Sequence of chain 33.C:
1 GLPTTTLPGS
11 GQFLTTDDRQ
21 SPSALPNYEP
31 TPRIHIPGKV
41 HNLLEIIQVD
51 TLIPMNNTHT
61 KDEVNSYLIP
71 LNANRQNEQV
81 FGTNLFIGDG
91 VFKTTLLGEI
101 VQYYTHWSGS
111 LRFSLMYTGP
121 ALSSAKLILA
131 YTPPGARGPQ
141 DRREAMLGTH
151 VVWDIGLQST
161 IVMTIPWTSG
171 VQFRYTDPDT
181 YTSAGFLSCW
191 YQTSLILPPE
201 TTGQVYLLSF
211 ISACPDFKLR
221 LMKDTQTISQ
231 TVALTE

Binding-site contacts:
Ligand atom C5B contacts residue TYR152 of chain 32.A at 3.5 Å (hydrophobic).
Ligand atom F3 contacts residue PRO174 of chain 32.A at 2.9 Å.
Ligand atom F3 contacts residue SER175 of chain 32.A at 2.8 Å.
Ligand atom C6B contacts residue TYR152 of chain 32.A at 3.6 Å (hydrophobic).
Ligand atom C2A contacts residue PHE186 of chain 32.A at 3.5 Å (hydrophobic).
Ligand atom CM2 contacts residue MET224 of chain 32.A at 3.5 Å (hydrophobic).
Ligand atom CM6 contacts residue TYR152 of chain 32.A at 3.4 Å (hydrophobic).
Ligand atom F3 contacts residue MET151 of chain 32.A at 3.7 Å.
Ligand atom C1C contacts residue TYR197 of chain 32.A at 3.5 Å (hydrophobic).
Ligand atom CM2 contacts residue TYR128 of chain 32.A at 3.4 Å (hydrophobic).
Ligand atom N3A contacts residue TYR152 of chain 32.A at 3.8 Å.
Ligand atom N3A contacts residue PHE186 of chain 32.A at 3.4 Å.
Ligand atom C3A contacts residue PHE186 of chain 32.A at 3.7 Å (hydrophobic).
Ligand atom O1A contacts residue PRO174 of chain 32.A at 3.5 Å.
Ligand atom F1 contacts residue PHE186 of chain 32.A at 3.8 Å.
Ligand atom C2B contacts residue ILE104 of chain 32.A at 3.8 Å (hydrophobic).
Ligand atom N1A contacts residue PRO174 of chain 32.A at 3.5 Å.
Ligand atom F3 contacts residue VAL176 of chain 32.A at 3.6 Å.
Ligand atom C3B contacts residue MET224 of chain 32.A at 3.6 Å (hydrophobic).
Ligand atom N1A contacts residue ALA24 of chain 32.C at 3.2 Å.
Ligand atom C2C contacts residue ILE104 of chain 32.A at 3.8 Å (hydrophobic).
Ligand atom CM6 contacts residue VAL188 of chain 32.A at 3.8 Å (hydrophobic).
Ligand atom CM2 contacts residue ILE104 of chain 32.A at 3.6 Å (hydrophobic).
Ligand atom C1C contacts residue TYR128 of chain 32.A at 3.5 Å (hydrophobic).
Ligand atom F1 contacts residue ALA150 of chain 32.A at 3.8 Å.
Ligand atom O1 contacts residue MET221 of chain 32.A at 3.7 Å.
Ligand atom CM3 contacts residue ASN219 of chain 32.A at 3.8 Å.
Ligand atom C4 contacts residue TYR197 of chain 32.A at 3.4 Å (hydrophobic).
Ligand atom C3C contacts residue TYR128 of chain 32.A at 3.3 Å (hydrophobic).
Ligand atom C2C contacts residue TYR128 of chain 32.A at 3.2 Å (hydrophobic).
Ligand atom C2A contacts residue TYR152 of chain 32.A at 3.7 Å (hydrophobic).
Ligand atom F3 contacts residue ALA150 of chain 32.A at 2.7 Å.
Ligand atom F1 contacts residue MET224 of chain 32.A at 3.6 Å.
Ligand atom C3 contacts residue LEU106 of chain 32.A at 3.8 Å (hydrophobic).
Ligand atom CM4 contacts residue ALA150 of chain 32.A at 3.6 Å (hydrophobic).
Ligand atom O1A contacts residue ALA24 of chain 32.C at 3.3 Å.
Ligand atom F2 contacts residue VAL176 of chain 32.A at 2.7 Å.
Ligand atom F3 contacts residue TYR152 of chain 32.A at 3.6 Å.
Ligand atom CM6 contacts residue LEU25 of chain 32.C at 3.8 Å (hydrophobic).
Ligand atom CM4 contacts residue VAL176 of chain 32.A at 3.8 Å (hydrophobic).

Sequence of chain 32.C:
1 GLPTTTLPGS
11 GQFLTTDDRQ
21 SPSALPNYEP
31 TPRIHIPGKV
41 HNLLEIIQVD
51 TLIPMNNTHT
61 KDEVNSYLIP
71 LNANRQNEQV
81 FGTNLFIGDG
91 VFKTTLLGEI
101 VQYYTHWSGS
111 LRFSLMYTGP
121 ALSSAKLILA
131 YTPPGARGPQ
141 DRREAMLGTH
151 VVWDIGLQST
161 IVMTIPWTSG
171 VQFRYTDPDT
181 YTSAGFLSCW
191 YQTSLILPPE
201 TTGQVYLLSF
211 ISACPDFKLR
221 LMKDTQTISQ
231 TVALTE

This protein binds this small molecule.
Small molecule (SMILES): Cc1cc(CCCOc2c(C)cc(-c3noc(C(F)(F)F)n3)cc2C)on1

Sequence of chain 32.A:
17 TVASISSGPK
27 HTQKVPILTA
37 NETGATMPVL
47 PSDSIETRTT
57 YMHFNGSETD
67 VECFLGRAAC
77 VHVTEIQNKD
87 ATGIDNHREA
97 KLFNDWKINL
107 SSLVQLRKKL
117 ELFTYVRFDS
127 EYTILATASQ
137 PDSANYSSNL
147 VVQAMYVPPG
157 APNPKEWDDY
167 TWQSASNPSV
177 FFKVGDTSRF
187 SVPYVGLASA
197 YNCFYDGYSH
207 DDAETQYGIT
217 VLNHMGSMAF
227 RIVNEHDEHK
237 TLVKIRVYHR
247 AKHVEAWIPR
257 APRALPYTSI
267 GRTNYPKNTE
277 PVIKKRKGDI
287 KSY